Binding-site contacts:
Ligand atom C3 contacts residue LEU126 of chain 1.X at 3.8 Å (hydrophobic).
Ligand atom N14 contacts residue GLY47 of chain 1.V at 3.7 Å.
Ligand atom C41 contacts residue SER20 of chain 1.V at 3.7 Å.
Ligand atom C10 contacts residue THR21 of chain 1.V at 3.7 Å.
Ligand atom C42 contacts residue GLN22 of chain 1.V at 3.5 Å.
Ligand atom C28 contacts residue SER129 of chain 1.V at 3.8 Å.
Ligand atom C9 contacts residue THR21 of chain 1.V at 3.7 Å.
Ligand atom C25 contacts residue THR1 of chain 1.V at 1.4 Å.
Ligand atom C18 contacts residue GLY45 of chain 1.V at 3.2 Å.
Ligand atom O30 contacts residue GLY128 of chain 1.V at 3.6 Å.
Ligand atom S27 contacts residue THR1 of chain 1.V at 3.7 Å.
Ligand atom C42 contacts residue THR21 of chain 1.V at 3.6 Å.
Ligand atom O30 contacts residue THR1 of chain 1.V at 3.2 Å.
Ligand atom C43 contacts residue CYS129 of chain 1.X at 3.5 Å (hydrophobic).
Ligand atom C15 contacts residue THR1 of chain 1.V at 2.3 Å.
Ligand atom O30 contacts residue SER129 of chain 1.V at 2.9 Å (h-bond).
Ligand atom C4 contacts residue LEU126 of chain 1.X at 3.8 Å (hydrophobic).
Ligand atom C26 contacts residue GLY47 of chain 1.V at 3.7 Å.
Ligand atom N11 contacts residue THR21 of chain 1.V at 2.8 Å (h-bond).
Ligand atom C23 contacts residue ALA49 of chain 1.V at 3.8 Å (hydrophobic).
Ligand atom C26 contacts residue THR1 of chain 1.V at 2.5 Å.
Ligand atom C42 contacts residue SER20 of chain 1.V at 3.6 Å.
Ligand atom N8 contacts residue ASP125 of chain 1.X at 3.2 Å (salt-bridge).
Ligand atom C16 contacts residue THR1 of chain 1.V at 2.8 Å.
Ligand atom C42 contacts residue ALA27 of chain 1.V at 3.6 Å (hydrophobic).
Ligand atom N2 contacts residue LEU126 of chain 1.X at 3.8 Å.
Ligand atom C28 contacts residue THR1 of chain 1.V at 3.7 Å.
Ligand atom N14 contacts residue THR1 of chain 1.V at 3.6 Å.
Ligand atom O39 contacts residue ALA49 of chain 1.V at 3.1 Å (h-bond).
Ligand atom O29 contacts residue GLY47 of chain 1.V at 3.8 Å.
Ligand atom C10 contacts residue ALA49 of chain 1.V at 3.8 Å (hydrophobic).
Ligand atom O31 contacts residue THR21 of chain 1.V at 2.8 Å (h-bond).
Ligand atom C40 contacts residue ASP125 of chain 1.X at 3.2 Å.
Ligand atom C15 contacts residue LYS33 of chain 1.V at 3.8 Å.
Ligand atom C1 contacts residue ASP125 of chain 1.X at 3.5 Å.
Ligand atom C21 contacts residue GLU53 of chain 1.V at 3.6 Å.
Ligand atom O36 contacts residue GLY47 of chain 1.V at 3.8 Å.
Ligand atom C12 contacts residue THR21 of chain 1.V at 3.7 Å.
Ligand atom C16 contacts residue GLY45 of chain 1.V at 3.7 Å.
Ligand atom O31 contacts residue SER20 of chain 1.V at 3.4 Å.

Sequence of chain 1.X:
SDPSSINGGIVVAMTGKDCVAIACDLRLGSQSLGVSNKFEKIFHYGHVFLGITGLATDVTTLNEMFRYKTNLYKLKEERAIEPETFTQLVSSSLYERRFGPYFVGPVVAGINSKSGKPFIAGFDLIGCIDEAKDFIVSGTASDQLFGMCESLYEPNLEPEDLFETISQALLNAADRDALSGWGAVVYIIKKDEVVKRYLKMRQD

Sequence of chain 1.V:
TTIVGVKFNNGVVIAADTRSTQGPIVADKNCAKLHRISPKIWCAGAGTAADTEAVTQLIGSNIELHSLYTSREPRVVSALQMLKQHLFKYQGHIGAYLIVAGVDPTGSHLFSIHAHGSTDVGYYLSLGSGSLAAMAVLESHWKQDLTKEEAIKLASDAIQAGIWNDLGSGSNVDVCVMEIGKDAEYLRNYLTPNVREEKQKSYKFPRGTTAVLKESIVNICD

A small-molecule ligand and the protein it binds are described below.
Small molecule (SMILES): COC[C@H](NC(=O)[C@H](CC(C)C)NC(=O)c1cnc(C)s1)C(=O)N[C@H](CCS(C)(=O)=O)Cc1ccc(CN)cc1